Sequence of chain 1.A:
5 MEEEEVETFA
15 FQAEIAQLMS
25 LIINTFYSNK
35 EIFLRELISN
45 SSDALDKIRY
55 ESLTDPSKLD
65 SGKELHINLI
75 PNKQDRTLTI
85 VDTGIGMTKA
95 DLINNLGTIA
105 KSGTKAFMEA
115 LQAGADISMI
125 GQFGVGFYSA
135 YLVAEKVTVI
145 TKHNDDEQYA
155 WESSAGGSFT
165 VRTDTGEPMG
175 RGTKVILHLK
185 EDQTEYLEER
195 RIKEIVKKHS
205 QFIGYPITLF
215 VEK

The small molecule below binds the protein below.
Small molecule (SMILES): Cc1cc(C)c2cc1C(=O)NCCCNC(=O)CCSc1cc-2nc(N)n1

Binding-site contacts:
Ligand atom N18 contacts residue SER45 of chain 1.A at 3.5 Å (h-bond).
Ligand atom C14 contacts residue THR177 of chain 1.A at 3.9 Å.
Ligand atom C13 contacts residue MET91 of chain 1.A at 3.7 Å (hydrophobic).
Ligand atom C2 contacts residue LEU100 of chain 1.A at 3.9 Å (hydrophobic).
Ligand atom C4 contacts residue PHE131 of chain 1.A at 3.6 Å (hydrophobic).
Ligand atom C8 contacts residue ASN99 of chain 1.A at 3.4 Å.
Ligand atom N18 contacts residue ASN44 of chain 1.A at 4.0 Å.
Ligand atom C14 contacts residue ALA48 of chain 1.A at 3.9 Å (hydrophobic).
Ligand atom S27 contacts residue MET91 of chain 1.A at 4.0 Å.
Ligand atom C1 contacts residue ASN44 of chain 1.A at 4.0 Å.
Ligand atom S27 contacts residue ALA48 of chain 1.A at 3.7 Å.
Ligand atom C19 contacts residue ASN99 of chain 1.A at 3.6 Å.
Ligand atom C26 contacts residue GLY90 of chain 1.A at 3.6 Å.
Ligand atom C26 contacts residue MET91 of chain 1.A at 3.7 Å (hydrophobic).
Ligand atom C26 contacts residue ILE89 of chain 1.A at 3.9 Å (hydrophobic).
Ligand atom C16 contacts residue ASP86 of chain 1.A at 3.9 Å.
Ligand atom S27 contacts residue GLY90 of chain 1.A at 3.4 Å (h-bond).
Ligand atom C11 contacts residue LEU100 of chain 1.A at 4.0 Å (hydrophobic).
Ligand atom N18 contacts residue THR177 of chain 1.A at 3.8 Å.
Ligand atom C2 contacts residue PHE131 of chain 1.A at 3.9 Å (hydrophobic).
Ligand atom S27 contacts residue THR177 of chain 1.A at 4.0 Å.
Ligand atom C8 contacts residue PHE131 of chain 1.A at 3.5 Å (hydrophobic).
Ligand atom C21 contacts residue LYS51 of chain 1.A at 4.0 Å.
Ligand atom N18 contacts residue ASP86 of chain 1.A at 2.8 Å (salt-bridge).
Ligand atom O25 contacts residue LYS51 of chain 1.A at 2.9 Å (salt-bridge).
Ligand atom C12 contacts residue MET91 of chain 1.A at 4.1 Å (hydrophobic).
Ligand atom C3 contacts residue PHE131 of chain 1.A at 3.4 Å (hydrophobic).
Ligand atom O9 contacts residue GLY128 of chain 1.A at 3.7 Å.
Ligand atom C20 contacts residue ASN99 of chain 1.A at 3.6 Å.
Ligand atom C11 contacts residue PHE131 of chain 1.A at 3.7 Å (hydrophobic).
Ligand atom C8 contacts residue LEU100 of chain 1.A at 4.1 Å (hydrophobic).
Ligand atom N15 contacts residue ALA48 of chain 1.A at 3.5 Å.
Ligand atom N10 contacts residue ASN99 of chain 1.A at 4.0 Å.
Ligand atom C3 contacts residue LEU100 of chain 1.A at 3.4 Å (hydrophobic).
Ligand atom N17 contacts residue ASN44 of chain 1.A at 3.8 Å.
Ligand atom S27 contacts residue ILE89 of chain 1.A at 3.8 Å.
Ligand atom C16 contacts residue THR177 of chain 1.A at 3.8 Å.
Ligand atom C4 contacts residue LEU100 of chain 1.A at 3.7 Å (hydrophobic).
Ligand atom N15 contacts residue THR177 of chain 1.A at 3.4 Å (h-bond).
Ligand atom C23 contacts residue LYS51 of chain 1.A at 3.7 Å.